Sequence of chain 1.A:
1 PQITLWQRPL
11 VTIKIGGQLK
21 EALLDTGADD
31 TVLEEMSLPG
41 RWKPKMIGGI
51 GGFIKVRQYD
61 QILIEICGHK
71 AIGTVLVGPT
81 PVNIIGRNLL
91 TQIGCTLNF

The small molecule below binds the protein below.
Small molecule (SMILES): CC(C)CN(C[C@@H](O)[C@H](Cc1ccccc1)NC(=O)O[C@H]1[C@H]2CO[C@H]3OC[C@@H]1[C@H]3C2)S(=O)(=O)c1ccc2nc(NC3CC3)sc2c1

Binding-site contacts:
Ligand atom C35 contacts residue VAL82 of chain 1.A at 3.6 Å (hydrophobic).
Ligand atom N2 contacts residue ASP30 of chain 1.A at 2.8 Å (salt-bridge).
Ligand atom O9 contacts residue ILE84 of chain 1.A at 3.5 Å.
Ligand atom O10 contacts residue GLY49 of chain 1.A at 3.1 Å.
Ligand atom C12 contacts residue GLY27 of chain 1.A at 3.3 Å.
Ligand atom C32 contacts residue ASP25 of chain 1.A at 3.1 Å.
Ligand atom C17 contacts residue ASP25 of chain 1.A at 3.2 Å.
Ligand atom S1 contacts residue GLY48 of chain 1.A at 3.6 Å.
Ligand atom C14 contacts residue LEU23 of chain 1.B at 3.6 Å (hydrophobic).
Ligand atom C10 contacts residue ILE47 of chain 1.B at 3.6 Å (hydrophobic).
Ligand atom C29 contacts residue ASP29 of chain 1.A at 3.1 Å.
Ligand atom C3 contacts residue ASP30 of chain 1.A at 3.4 Å.
Ligand atom O18 contacts residue ASP25 of chain 1.A at 2.5 Å (salt-bridge).
Ligand atom N20 contacts residue GLY27 of chain 1.B at 3.4 Å (h-bond).
Ligand atom O9 contacts residue ILE50 of chain 1.B at 3.2 Å.
Ligand atom C33 contacts residue VAL82 of chain 1.A at 3.5 Å (hydrophobic).
Ligand atom C7 contacts residue ASP29 of chain 1.B at 3.6 Å.
Ligand atom C10 contacts residue GLY48 of chain 1.B at 3.6 Å.
Ligand atom O18 contacts residue ASP25 of chain 1.B at 2.9 Å (salt-bridge).
Ligand atom C34 contacts residue GLY49 of chain 1.B at 3.5 Å.
Ligand atom O1 contacts residue ASP29 of chain 1.B at 3.6 Å (salt-bridge).
Ligand atom O18 contacts residue GLY27 of chain 1.B at 3.4 Å.
Ligand atom C4 contacts residue ALA28 of chain 1.A at 3.3 Å (hydrophobic).
Ligand atom C34 contacts residue ILE50 of chain 1.B at 3.6 Å (hydrophobic).
Ligand atom C34 contacts residue PRO81 of chain 1.A at 3.3 Å (hydrophobic).
Ligand atom C14 contacts residue GLY27 of chain 1.A at 3.4 Å.
Ligand atom N1 contacts residue ASP30 of chain 1.A at 3.2 Å (salt-bridge).
Ligand atom C59 contacts residue GLY48 of chain 1.B at 3.1 Å.
Ligand atom C15 contacts residue ILE84 of chain 1.B at 3.7 Å (hydrophobic).
Ligand atom C16 contacts residue ASP25 of chain 1.A at 3.1 Å.
Ligand atom O1 contacts residue ASP30 of chain 1.B at 3.1 Å (salt-bridge).
Ligand atom C35 contacts residue PRO81 of chain 1.A at 3.4 Å (hydrophobic).
Ligand atom C6 contacts residue GLY48 of chain 1.A at 3.4 Å.
Ligand atom C3 contacts residue ALA28 of chain 1.A at 3.4 Å (hydrophobic).
Ligand atom C17 contacts residue ASP25 of chain 1.B at 3.4 Å.
Ligand atom O2 contacts residue ASP29 of chain 1.B at 2.8 Å (salt-bridge).
Ligand atom C14 contacts residue VAL82 of chain 1.B at 3.5 Å (hydrophobic).
Ligand atom O10 contacts residue ILE50 of chain 1.B at 3.4 Å.
Ligand atom C49 contacts residue GLY48 of chain 1.B at 3.2 Å.
Ligand atom C06 contacts residue GLY27 of chain 1.B at 3.6 Å.

Sequence of chain 1.B:
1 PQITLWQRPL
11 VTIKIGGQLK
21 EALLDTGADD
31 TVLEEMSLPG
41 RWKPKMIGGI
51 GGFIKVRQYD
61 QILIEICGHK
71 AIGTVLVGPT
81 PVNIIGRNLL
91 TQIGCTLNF